The protein below binds the small molecule below.
Small molecule (SMILES): Cn1cnc(N)c2ncnc1-2

Binding-site contacts:
Ligand atom C6 contacts residue GLU40 of chain 1.B at 3.7 Å.
Ligand atom C2 contacts residue TYR15 of chain 1.B at 3.5 Å (hydrophobic).
Ligand atom C3A contacts residue TYR15 of chain 1.B at 3.3 Å (hydrophobic).
Ligand atom C2 contacts residue TRP48 of chain 1.B at 3.4 Å (hydrophobic).
Ligand atom N6 contacts residue TRP23 of chain 1.B at 4.0 Å.
Ligand atom N6 contacts residue ALA170 of chain 1.B at 3.5 Å.
Ligand atom C5 contacts residue GLU40 of chain 1.B at 3.8 Å.
Ligand atom C3A contacts residue TRP48 of chain 1.B at 4.2 Å (hydrophobic).
Ligand atom N3 contacts residue TYR15 of chain 1.B at 3.6 Å.
Ligand atom C8 contacts residue TRP48 of chain 1.B at 4.1 Å (hydrophobic).
Ligand atom N6 contacts residue TRP48 of chain 1.B at 3.2 Å.
Ligand atom C6 contacts residue TRP23 of chain 1.B at 4.0 Å (hydrophobic).
Ligand atom C5 contacts residue TRP48 of chain 1.B at 3.5 Å (hydrophobic).
Ligand atom N6 contacts residue TYR18 of chain 1.B at 3.1 Å (h-bond).
Ligand atom N9 contacts residue SER166 of chain 1.B at 4.4 Å.
Ligand atom C8 contacts residue SER166 of chain 1.B at 3.8 Å.
Ligand atom C3A contacts residue PHE8 of chain 1.B at 4.1 Å (hydrophobic).
Ligand atom N9 contacts residue HIS43 of chain 1.B at 4.0 Å.
Ligand atom C6 contacts residue TYR18 of chain 1.B at 4.0 Å (hydrophobic).
Ligand atom C6 contacts residue TRP48 of chain 1.B at 3.3 Å (hydrophobic).
Ligand atom N3 contacts residue TRP48 of chain 1.B at 3.7 Å.
Ligand atom N7 contacts residue TRP48 of chain 1.B at 3.6 Å.
Ligand atom N3 contacts residue PHE8 of chain 1.B at 4.4 Å.
Ligand atom C2 contacts residue TYR18 of chain 1.B at 4.4 Å (hydrophobic).
Ligand atom N9 contacts residue TRP48 of chain 1.B at 3.7 Å.
Ligand atom C2 contacts residue TRP23 of chain 1.B at 4.0 Å (hydrophobic).
Ligand atom C8 contacts residue HIS43 of chain 1.B at 3.7 Å.
Ligand atom N1 contacts residue PHE8 of chain 1.B at 4.3 Å.
Ligand atom N1 contacts residue TYR15 of chain 1.B at 4.5 Å.
Ligand atom N1 contacts residue TYR18 of chain 1.B at 3.5 Å.
Ligand atom C2 contacts residue PHE8 of chain 1.B at 3.7 Å (hydrophobic).
Ligand atom N1 contacts residue TRP48 of chain 1.B at 3.3 Å (h-bond).
Ligand atom C8 contacts residue GLU40 of chain 1.B at 3.5 Å.
Ligand atom N6 contacts residue GLU40 of chain 1.B at 2.6 Å (salt-bridge).
Ligand atom C4 contacts residue TRP48 of chain 1.B at 3.5 Å (hydrophobic).
Ligand atom N7 contacts residue SER166 of chain 1.B at 3.8 Å.
Ligand atom N7 contacts residue GLU40 of chain 1.B at 2.7 Å (salt-bridge).
Ligand atom N1 contacts residue TRP23 of chain 1.B at 3.4 Å.

Sequence of chain 1.B:
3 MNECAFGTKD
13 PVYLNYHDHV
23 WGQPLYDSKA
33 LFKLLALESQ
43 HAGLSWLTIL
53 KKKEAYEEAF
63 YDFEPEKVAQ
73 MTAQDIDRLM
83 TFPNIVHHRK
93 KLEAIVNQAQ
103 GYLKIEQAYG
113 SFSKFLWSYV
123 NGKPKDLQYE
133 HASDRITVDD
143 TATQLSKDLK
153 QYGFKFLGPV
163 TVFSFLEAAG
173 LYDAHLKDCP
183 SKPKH